This protein binds this small molecule.
Small molecule (SMILES): C[N+](C)(C)[O-]

Binding-site contacts:
Ligand atom CAD contacts residue ASP39 of chain 1.B at 3.8 Å.
Ligand atom OAE contacts residue ARG40 of chain 1.B at 3.2 Å (salt-bridge).
Ligand atom OAE contacts residue ASP39 of chain 1.B at 3.8 Å.
Ligand atom NAC contacts residue ASP39 of chain 1.B at 4.3 Å.
Ligand atom CAA contacts residue ARG40 of chain 1.B at 3.0 Å.
Ligand atom NAC contacts residue ARG40 of chain 1.B at 3.3 Å (salt-bridge).
Ligand atom CAB contacts residue ARG40 of chain 1.B at 3.3 Å.
Ligand atom CAB contacts residue HIS38 of chain 1.B at 4.2 Å.
Ligand atom CAB contacts residue ASP39 of chain 1.B at 4.5 Å.

Sequence of chain 1.B:
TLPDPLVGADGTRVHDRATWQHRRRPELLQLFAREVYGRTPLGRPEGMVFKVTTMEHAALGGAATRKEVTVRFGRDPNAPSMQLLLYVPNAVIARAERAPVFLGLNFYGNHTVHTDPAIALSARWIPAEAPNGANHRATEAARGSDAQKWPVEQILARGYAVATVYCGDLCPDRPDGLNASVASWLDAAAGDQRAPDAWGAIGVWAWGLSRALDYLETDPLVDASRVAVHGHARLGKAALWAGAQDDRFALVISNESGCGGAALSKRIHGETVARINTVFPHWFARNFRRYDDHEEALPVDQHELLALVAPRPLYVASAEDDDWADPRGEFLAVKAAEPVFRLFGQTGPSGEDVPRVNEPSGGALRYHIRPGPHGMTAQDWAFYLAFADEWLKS